Binding-site contacts:
Ligand atom C5 contacts residue ASN29 of chain 1.A at 3.1 Å.
Ligand atom N2 contacts residue THR312 of chain 1.A at 4.4 Å.
Ligand atom C2 contacts residue ASN29 of chain 1.A at 2.4 Å.
Ligand atom C6 contacts residue ASN29 of chain 1.A at 4.3 Å.
Ligand atom O5 contacts residue ASN29 of chain 1.A at 2.5 Å (h-bond).
Ligand atom O3 contacts residue ASN29 of chain 1.A at 4.2 Å.
Ligand atom O7 contacts residue THR312 of chain 1.A at 4.1 Å.
Ligand atom C3 contacts residue ASN29 of chain 1.A at 2.9 Å.
Ligand atom C7 contacts residue THR312 of chain 1.A at 4.2 Å.
Ligand atom N2 contacts residue ASN29 of chain 1.A at 2.8 Å (h-bond).
Ligand atom O4 contacts residue ASN29 of chain 1.A at 4.1 Å.
Ligand atom O7 contacts residue ASN29 of chain 1.A at 4.0 Å.
Ligand atom C4 contacts residue ASN29 of chain 1.A at 3.5 Å.
Ligand atom O7 contacts residue LEU52 of chain 1.B at 4.5 Å.
Ligand atom C1 contacts residue THR312 of chain 1.A at 3.8 Å.
Ligand atom C7 contacts residue ASN29 of chain 1.A at 3.6 Å.
Ligand atom C1 contacts residue ASN29 of chain 1.A at 1.4 Å.
Ligand atom C8 contacts residue THR312 of chain 1.A at 3.8 Å.

Sequence of chain 1.A:
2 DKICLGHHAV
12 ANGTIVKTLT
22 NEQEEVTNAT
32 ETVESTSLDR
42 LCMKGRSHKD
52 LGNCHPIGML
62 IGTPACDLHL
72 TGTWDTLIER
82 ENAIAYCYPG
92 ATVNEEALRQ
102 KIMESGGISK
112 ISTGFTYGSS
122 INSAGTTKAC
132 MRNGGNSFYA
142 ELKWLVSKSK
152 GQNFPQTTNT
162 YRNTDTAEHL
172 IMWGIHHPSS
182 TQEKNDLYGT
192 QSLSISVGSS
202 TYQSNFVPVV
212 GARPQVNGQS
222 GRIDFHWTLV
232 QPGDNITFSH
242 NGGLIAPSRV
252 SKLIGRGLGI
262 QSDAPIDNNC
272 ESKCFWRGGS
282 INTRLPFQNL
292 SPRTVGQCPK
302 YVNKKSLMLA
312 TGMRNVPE

A small-molecule ligand and the protein it binds are described below.
Small molecule (SMILES): CC(=O)N[C@@H]1[C@@H](O)[C@H](O)[C@@H](CO)O[C@H]1O

Sequence of chain 1.B:
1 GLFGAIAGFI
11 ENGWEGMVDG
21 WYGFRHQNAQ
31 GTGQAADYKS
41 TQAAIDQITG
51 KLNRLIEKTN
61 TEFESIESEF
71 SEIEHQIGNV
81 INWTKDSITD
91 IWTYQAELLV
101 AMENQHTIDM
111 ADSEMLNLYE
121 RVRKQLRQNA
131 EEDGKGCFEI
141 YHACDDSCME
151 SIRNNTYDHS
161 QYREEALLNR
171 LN